Binding-site contacts:
Ligand atom O3 contacts residue PHE128 of chain 1.A at 3.6 Å.
Ligand atom C2 contacts residue ASN130 of chain 1.A at 4.1 Å.
Ligand atom C5 contacts residue ASP215 of chain 1.A at 3.8 Å.
Ligand atom C6 contacts residue GLY213 of chain 1.A at 4.3 Å.
Ligand atom O4 contacts residue LEU214 of chain 1.A at 2.8 Å (h-bond).
Ligand atom O4 contacts residue LEU214 of chain 1.A at 3.3 Å.
Ligand atom O3 contacts residue GLY106 of chain 1.A at 3.3 Å (h-bond).
Ligand atom C3 contacts residue ASP215 of chain 1.A at 4.4 Å.
Ligand atom O6 contacts residue ASP215 of chain 1.A at 2.6 Å (salt-bridge).
Ligand atom N2 contacts residue ASP215 of chain 1.A at 4.4 Å.
Ligand atom O5 contacts residue LEU214 of chain 1.A at 3.5 Å.
Ligand atom O3 contacts residue ASP88 of chain 1.A at 2.5 Å (salt-bridge).
Ligand atom O4 contacts residue ALA87 of chain 1.A at 4.0 Å.
Ligand atom C5 contacts residue LEU214 of chain 1.A at 4.4 Å (hydrophobic).
Ligand atom O4 contacts residue ASP88 of chain 1.A at 2.7 Å (salt-bridge).
Ligand atom C4 contacts residue LEU214 of chain 1.A at 4.0 Å (hydrophobic).
Ligand atom O3 contacts residue ASN130 of chain 1.A at 2.9 Å (h-bond).
Ligand atom O6 contacts residue ILE216 of chain 1.A at 3.6 Å.
Ligand atom O3 contacts residue ASP215 of chain 1.A at 3.4 Å (salt-bridge).
Ligand atom C6 contacts residue ASP215 of chain 1.A at 3.0 Å.
Ligand atom C8 contacts residue ASP215 of chain 1.A at 4.3 Å.
Ligand atom C2 contacts residue LEU214 of chain 1.A at 4.0 Å (hydrophobic).
Ligand atom O4 contacts residue ALA105 of chain 1.A at 4.0 Å.
Ligand atom C4 contacts residue PHE128 of chain 1.A at 3.9 Å (hydrophobic).
Ligand atom C4 contacts residue ALA87 of chain 1.A at 4.2 Å (hydrophobic).
Ligand atom C5 contacts residue LEU214 of chain 1.A at 4.2 Å (hydrophobic).
Ligand atom C8 contacts residue LEU214 of chain 1.A at 3.4 Å (hydrophobic).
Ligand atom O5 contacts residue ASP215 of chain 1.A at 3.4 Å (salt-bridge).
Ligand atom C4 contacts residue LEU214 of chain 1.A at 4.3 Å (hydrophobic).
Ligand atom C6 contacts residue ILE216 of chain 1.A at 3.7 Å (hydrophobic).
Ligand atom C3 contacts residue ASP88 of chain 1.A at 3.6 Å.
Ligand atom O3 contacts residue ALA105 of chain 1.A at 4.2 Å.
Ligand atom O4 contacts residue GLY213 of chain 1.A at 3.6 Å.
Ligand atom C5 contacts residue PHE128 of chain 1.A at 3.9 Å (hydrophobic).
Ligand atom C3 contacts residue ASN130 of chain 1.A at 3.5 Å.
Ligand atom C6 contacts residue LEU214 of chain 1.A at 3.8 Å (hydrophobic).
Ligand atom O2 contacts residue ASN130 of chain 1.A at 3.4 Å (h-bond).
Ligand atom C3 contacts residue PHE128 of chain 1.A at 3.4 Å (hydrophobic).
Ligand atom C4 contacts residue ASP88 of chain 1.A at 3.6 Å.
Ligand atom C1 contacts residue LEU214 of chain 1.A at 4.0 Å (hydrophobic).

Sequence of chain 1.A:
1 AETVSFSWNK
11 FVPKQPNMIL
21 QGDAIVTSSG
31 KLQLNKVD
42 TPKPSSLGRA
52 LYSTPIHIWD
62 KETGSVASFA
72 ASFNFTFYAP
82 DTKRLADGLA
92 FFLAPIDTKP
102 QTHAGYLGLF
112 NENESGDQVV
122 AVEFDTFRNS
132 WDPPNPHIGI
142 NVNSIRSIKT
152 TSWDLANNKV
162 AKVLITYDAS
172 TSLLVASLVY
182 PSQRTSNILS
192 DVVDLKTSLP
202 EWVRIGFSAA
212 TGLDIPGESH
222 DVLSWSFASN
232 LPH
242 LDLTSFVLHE

A small-molecule ligand and the protein it binds are described below.
Small molecule (SMILES): CC(=O)N[C@H]1[C@H](O[C@@H]2[C@@H](O[C@@H]3O[C@H](CO)[C@@H](O[C@@H]4O[C@H](CO)[C@H](O)[C@H](O)[C@H]4O)[C@H](O)[C@H]3NC(C)=O)[C@@H](O)[C@@H](CO)O[C@H]2O)O[C@H](CO)[C@@H](O[C@@H]2O[C@H](CO)[C@H](O)[C@H](O)[C@H]2O)[C@@H]1O